Sequence of chain 1.G:
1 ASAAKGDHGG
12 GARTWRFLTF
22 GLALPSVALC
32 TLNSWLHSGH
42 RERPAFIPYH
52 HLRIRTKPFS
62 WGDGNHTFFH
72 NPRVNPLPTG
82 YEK

Binding-site contacts:
Ligand atom C19 contacts residue GLY22 of chain 1.G at 4.5 Å.
Ligand atom C23 contacts residue PEK1 of chain 1.DB at 4.3 Å.
Ligand atom C16 contacts residue PHE18 of chain 1.G at 4.2 Å (hydrophobic).
Ligand atom O12 contacts residue PEK1 of chain 1.DB at 3.4 Å (h-bond).
Ligand atom C18 contacts residue PHE21 of chain 1.G at 4.2 Å (hydrophobic).
Ligand atom C11 contacts residue PHE21 of chain 1.G at 3.7 Å (hydrophobic).
Ligand atom O26 contacts residue ARG17 of chain 1.G at 3.0 Å (salt-bridge).
Ligand atom C21 contacts residue PHE21 of chain 1.G at 4.1 Å (hydrophobic).
Ligand atom C18 contacts residue GLY22 of chain 1.G at 3.5 Å.
Ligand atom C21 contacts residue PHE18 of chain 1.G at 4.0 Å (hydrophobic).
Ligand atom C1 contacts residue PEK1 of chain 1.DB at 4.1 Å.
Ligand atom C21 contacts residue ARG17 of chain 1.G at 4.2 Å.
Ligand atom C11 contacts residue PEK1 of chain 1.DB at 3.7 Å.
Ligand atom O26 contacts residue ARG14 of chain 1.G at 2.9 Å (salt-bridge).
Ligand atom C2 contacts residue PEK1 of chain 1.DB at 3.8 Å.
Ligand atom O25 contacts residue ARG17 of chain 1.G at 4.3 Å.
Ligand atom C24 contacts residue ARG17 of chain 1.G at 3.5 Å.
Ligand atom O25 contacts residue ARG14 of chain 1.G at 3.0 Å (salt-bridge).
Ligand atom C20 contacts residue PHE18 of chain 1.G at 4.0 Å (hydrophobic).
Ligand atom C24 contacts residue PEK1 of chain 1.DB at 4.4 Å.
Ligand atom C19 contacts residue PHE21 of chain 1.G at 3.8 Å (hydrophobic).
Ligand atom C12 contacts residue PHE21 of chain 1.G at 3.7 Å (hydrophobic).
Ligand atom C22 contacts residue PHE18 of chain 1.G at 4.1 Å (hydrophobic).
Ligand atom C18 contacts residue PHE18 of chain 1.G at 3.7 Å (hydrophobic).
Ligand atom C23 contacts residue ARG17 of chain 1.G at 4.0 Å.
Ligand atom C24 contacts residue ARG14 of chain 1.G at 3.6 Å.
Ligand atom C12 contacts residue PEK1 of chain 1.DB at 4.0 Å.
Ligand atom C19 contacts residue PRO26 of chain 1.G at 4.2 Å (hydrophobic).

This protein binds this small molecule.
Small molecule (SMILES): C[C@H](CCC(=O)O)[C@H]1CC[C@H]2[C@@H]3[C@H](O)C[C@@H]4C[C@H](O)CC[C@]4(C)[C@H]3C[C@H](O)[C@]12C